Sequence of chain 3.A:
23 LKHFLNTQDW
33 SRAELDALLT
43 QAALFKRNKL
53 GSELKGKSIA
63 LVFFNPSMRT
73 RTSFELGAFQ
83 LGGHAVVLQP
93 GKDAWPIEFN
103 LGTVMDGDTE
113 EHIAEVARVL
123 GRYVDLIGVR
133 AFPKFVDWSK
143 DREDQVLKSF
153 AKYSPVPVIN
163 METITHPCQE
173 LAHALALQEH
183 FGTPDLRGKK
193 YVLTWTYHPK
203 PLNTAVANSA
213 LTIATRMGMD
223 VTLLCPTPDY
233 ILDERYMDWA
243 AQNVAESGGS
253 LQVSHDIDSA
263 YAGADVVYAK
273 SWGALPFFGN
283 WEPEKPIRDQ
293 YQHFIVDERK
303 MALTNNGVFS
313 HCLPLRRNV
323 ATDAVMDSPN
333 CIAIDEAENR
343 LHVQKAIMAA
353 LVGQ

A small-molecule ligand and the protein it binds are described below.
Small molecule (SMILES): CC(=O)N[C@@H](CCCNC(N)=O)C(=O)O

Sequence of chain 2.A:
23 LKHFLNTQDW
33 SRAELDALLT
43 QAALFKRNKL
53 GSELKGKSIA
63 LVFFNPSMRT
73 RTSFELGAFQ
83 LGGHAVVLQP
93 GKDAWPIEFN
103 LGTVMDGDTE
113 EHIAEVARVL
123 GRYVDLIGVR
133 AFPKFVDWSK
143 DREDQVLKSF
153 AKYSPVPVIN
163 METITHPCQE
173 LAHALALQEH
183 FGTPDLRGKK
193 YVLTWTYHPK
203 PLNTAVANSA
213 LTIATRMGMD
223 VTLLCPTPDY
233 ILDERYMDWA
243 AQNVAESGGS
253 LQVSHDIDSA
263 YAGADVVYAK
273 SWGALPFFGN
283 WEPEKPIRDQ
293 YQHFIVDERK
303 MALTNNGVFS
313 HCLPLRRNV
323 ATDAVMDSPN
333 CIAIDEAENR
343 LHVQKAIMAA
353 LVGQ

Binding-site contacts:
Ligand atom C2 contacts residue LEU204 of chain 2.A at 3.9 Å (hydrophobic).
Ligand atom OXT contacts residue KCX322 of chain 2.A at 4.0 Å.
Ligand atom O contacts residue ASN205 of chain 2.A at 3.8 Å.
Ligand atom CZ contacts residue LEU315 of chain 2.A at 3.5 Å (hydrophobic).
Ligand atom CZ contacts residue GLN171 of chain 2.A at 3.7 Å.
Ligand atom C2 contacts residue GLU112 of chain 3.A at 3.6 Å.
Ligand atom O2 contacts residue SO41 of chain 2.C at 2.9 Å (h-bond).
Ligand atom CG contacts residue PRO316 of chain 2.A at 3.6 Å (hydrophobic).
Ligand atom CZ contacts residue SO41 of chain 2.C at 2.7 Å.
Ligand atom NE contacts residue SO41 of chain 2.C at 2.9 Å (h-bond).
Ligand atom NE contacts residue LEU315 of chain 2.A at 2.9 Å (h-bond).
Ligand atom CD contacts residue GLU164 of chain 2.A at 3.4 Å.
Ligand atom OXT contacts residue LEU204 of chain 2.A at 3.8 Å.
Ligand atom O2 contacts residue HIS168 of chain 2.A at 2.9 Å (h-bond).
Ligand atom C contacts residue LYS272 of chain 2.A at 3.8 Å.
Ligand atom CG contacts residue TRP97 of chain 3.A at 3.7 Å (hydrophobic).
Ligand atom CD contacts residue LEU315 of chain 2.A at 3.9 Å (hydrophobic).
Ligand atom NH2 contacts residue ARG342 of chain 2.A at 3.4 Å (salt-bridge).
Ligand atom C contacts residue GLU164 of chain 2.A at 3.7 Å.
Ligand atom O2 contacts residue ARG342 of chain 2.A at 3.0 Å (salt-bridge).
Ligand atom CD contacts residue SO41 of chain 2.C at 2.9 Å.
Ligand atom O1 contacts residue LEU204 of chain 2.A at 4.0 Å.
Ligand atom CD contacts residue ARG132 of chain 2.A at 3.0 Å.
Ligand atom O2 contacts residue ARG132 of chain 2.A at 3.2 Å (salt-bridge).
Ligand atom C1 contacts residue TRP97 of chain 3.A at 4.0 Å (hydrophobic).
Ligand atom NH2 contacts residue CYS314 of chain 2.A at 2.9 Å (h-bond).
Ligand atom CB contacts residue GLU164 of chain 2.A at 3.5 Å.
Ligand atom O1 contacts residue TRP97 of chain 3.A at 3.8 Å.
Ligand atom CG contacts residue ARG132 of chain 2.A at 3.7 Å.
Ligand atom CZ contacts residue HIS168 of chain 2.A at 3.5 Å.
Ligand atom OXT contacts residue LYS272 of chain 2.A at 2.9 Å (salt-bridge).
Ligand atom CG contacts residue SO41 of chain 2.C at 3.5 Å.
Ligand atom CG contacts residue GLU164 of chain 2.A at 3.9 Å.
Ligand atom CZ contacts residue ARG342 of chain 2.A at 3.6 Å.
Ligand atom NH2 contacts residue LEU315 of chain 2.A at 3.1 Å (h-bond).
Ligand atom NH2 contacts residue SO41 of chain 2.C at 3.2 Å (h-bond).
Ligand atom NH2 contacts residue GLN171 of chain 2.A at 3.0 Å (h-bond).
Ligand atom O contacts residue GLU164 of chain 2.A at 2.5 Å (salt-bridge).
Ligand atom O2 contacts residue GLN171 of chain 2.A at 3.8 Å.
Ligand atom O2 contacts residue THR72 of chain 2.A at 3.4 Å (h-bond).